This small molecule binds to this protein.
Small molecule (SMILES): [H]/N=C1/NCCN1Cc1ccc(Cl)nc1

Sequence of chain 1.C:
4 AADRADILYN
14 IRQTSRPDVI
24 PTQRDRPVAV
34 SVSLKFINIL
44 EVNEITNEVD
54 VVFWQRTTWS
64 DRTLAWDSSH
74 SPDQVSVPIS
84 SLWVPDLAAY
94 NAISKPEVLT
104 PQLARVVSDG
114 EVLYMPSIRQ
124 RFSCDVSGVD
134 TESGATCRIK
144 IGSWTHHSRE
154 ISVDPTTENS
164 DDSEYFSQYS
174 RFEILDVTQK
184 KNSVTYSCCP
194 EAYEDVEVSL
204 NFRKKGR

Binding-site contacts:
Ligand atom N2 contacts residue SER146 of chain 1.B at 3.5 Å (h-bond).
Ligand atom C3 contacts residue MET118 of chain 1.C at 3.5 Å (hydrophobic).
Ligand atom C6 contacts residue TRP147 of chain 1.B at 3.2 Å (hydrophobic).
Ligand atom C8 contacts residue TYR196 of chain 1.B at 4.1 Å (hydrophobic).
Ligand atom C7 contacts residue TRP147 of chain 1.B at 3.3 Å (hydrophobic).
Ligand atom C3 contacts residue CYS192 of chain 1.B at 3.8 Å (hydrophobic).
Ligand atom C2 contacts residue CYS192 of chain 1.B at 4.1 Å (hydrophobic).
Ligand atom C8 contacts residue TRP147 of chain 1.B at 4.1 Å (hydrophobic).
Ligand atom N2 contacts residue TYR196 of chain 1.B at 3.9 Å.
Ligand atom N3 contacts residue TRP147 of chain 1.B at 3.7 Å.
Ligand atom N2 contacts residue TRP147 of chain 1.B at 2.9 Å (h-bond).
Ligand atom C4 contacts residue THR148 of chain 1.B at 4.0 Å.
Ligand atom N6 contacts residue TRP147 of chain 1.B at 3.8 Å.
Ligand atom C1 contacts residue TRP147 of chain 1.B at 3.5 Å (hydrophobic).
Ligand atom N6 contacts residue MET118 of chain 1.C at 3.6 Å.
Ligand atom N4 contacts residue TYR93 of chain 1.B at 3.3 Å (h-bond).
Ligand atom N3 contacts residue MET118 of chain 1.C at 4.0 Å.
Ligand atom C5 contacts residue TRP147 of chain 1.B at 3.2 Å (hydrophobic).
Ligand atom C3 contacts residue TRP57 of chain 1.C at 3.8 Å (hydrophobic).
Ligand atom C6 contacts residue MET118 of chain 1.C at 3.6 Å (hydrophobic).
Ligand atom N6 contacts residue THR148 of chain 1.B at 4.1 Å.
Ligand atom CL1 contacts residue ARG108 of chain 1.C at 3.4 Å.
Ligand atom C7 contacts residue TYR196 of chain 1.B at 3.7 Å (hydrophobic).
Ligand atom C9 contacts residue MET118 of chain 1.C at 3.7 Å (hydrophobic).
Ligand atom C2 contacts residue TYR189 of chain 1.B at 3.4 Å (hydrophobic).
Ligand atom C3 contacts residue CYS191 of chain 1.B at 3.5 Å (hydrophobic).
Ligand atom C8 contacts residue THR148 of chain 1.B at 4.2 Å.
Ligand atom CL1 contacts residue LEU116 of chain 1.C at 3.1 Å.
Ligand atom C2 contacts residue TYR196 of chain 1.B at 3.8 Å (hydrophobic).
Ligand atom N2 contacts residue TYR93 of chain 1.B at 2.8 Å (h-bond).
Ligand atom N4 contacts residue TYR196 of chain 1.B at 3.3 Å.
Ligand atom CL1 contacts residue LEU106 of chain 1.C at 4.1 Å.
Ligand atom C7 contacts residue MET118 of chain 1.C at 4.2 Å (hydrophobic).
Ligand atom C9 contacts residue TRP147 of chain 1.B at 3.3 Å (hydrophobic).
Ligand atom C1 contacts residue TYR196 of chain 1.B at 4.1 Å (hydrophobic).
Ligand atom N4 contacts residue TYR189 of chain 1.B at 3.6 Å.
Ligand atom CL1 contacts residue ALA107 of chain 1.C at 4.1 Å.
Ligand atom C5 contacts residue MET118 of chain 1.C at 3.4 Å (hydrophobic).
Ligand atom C2 contacts residue CYS191 of chain 1.B at 3.6 Å (hydrophobic).
Ligand atom C1 contacts residue TYR93 of chain 1.B at 3.3 Å (hydrophobic).

Sequence of chain 1.B:
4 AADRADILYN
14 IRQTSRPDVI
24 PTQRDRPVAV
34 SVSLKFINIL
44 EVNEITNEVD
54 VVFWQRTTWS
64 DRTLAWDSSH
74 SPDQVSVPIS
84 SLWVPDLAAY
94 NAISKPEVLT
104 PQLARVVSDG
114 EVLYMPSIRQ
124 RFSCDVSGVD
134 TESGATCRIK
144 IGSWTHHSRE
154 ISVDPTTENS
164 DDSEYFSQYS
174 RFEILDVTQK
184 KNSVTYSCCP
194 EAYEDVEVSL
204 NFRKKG